The small molecule below binds the protein below.
Small molecule (SMILES): CCCCCCCC(=O)OC[C@H](COP(=O)(O)O[C@@H]1[C@H](O)[C@H](O)[C@@H](OP(=O)(O)O)[C@H](OP(=O)(O)O)[C@H]1O)OC(=O)CCCCCCC

Sequence of chain 1.A:
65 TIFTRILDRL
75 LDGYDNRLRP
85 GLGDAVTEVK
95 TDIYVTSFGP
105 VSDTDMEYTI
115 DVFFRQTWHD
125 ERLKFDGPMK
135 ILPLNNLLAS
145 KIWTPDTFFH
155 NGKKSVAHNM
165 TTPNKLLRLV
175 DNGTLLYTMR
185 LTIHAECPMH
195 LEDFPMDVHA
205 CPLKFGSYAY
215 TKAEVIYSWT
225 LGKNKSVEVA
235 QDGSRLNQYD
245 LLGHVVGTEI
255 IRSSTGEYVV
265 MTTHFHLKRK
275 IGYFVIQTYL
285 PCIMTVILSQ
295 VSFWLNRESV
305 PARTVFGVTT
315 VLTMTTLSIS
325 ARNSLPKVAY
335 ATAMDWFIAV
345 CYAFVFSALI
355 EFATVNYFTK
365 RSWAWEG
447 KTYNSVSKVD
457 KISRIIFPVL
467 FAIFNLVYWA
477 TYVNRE

Binding-site contacts:
Ligand atom O2C contacts residue VAL455 of chain 1.A at 3.1 Å.
Ligand atom O12 contacts residue SER453 of chain 1.A at 3.1 Å (h-bond).
Ligand atom C6A contacts residue ILE458 of chain 1.A at 3.7 Å (hydrophobic).
Ligand atom C2C contacts residue VAL455 of chain 1.A at 3.9 Å (hydrophobic).
Ligand atom O41 contacts residue LYS364 of chain 1.A at 3.0 Å (salt-bridge).
Ligand atom C5 contacts residue SER451 of chain 1.A at 3.8 Å.
Ligand atom O52 contacts residue ARG365 of chain 1.A at 2.4 Å (salt-bridge).
Ligand atom O12 contacts residue VAL455 of chain 1.A at 3.2 Å.
Ligand atom P5 contacts residue SER451 of chain 1.A at 3.6 Å.
Ligand atom O1 contacts residue LYS454 of chain 1.A at 3.9 Å.
Ligand atom O2C contacts residue LYS454 of chain 1.A at 3.7 Å.
Ligand atom O5 contacts residue ARG301 of chain 1.A at 4.0 Å.
Ligand atom O6 contacts residue SER451 of chain 1.A at 3.3 Å (h-bond).
Ligand atom P4 contacts residue LYS364 of chain 1.A at 3.8 Å.
Ligand atom O6 contacts residue ARG301 of chain 1.A at 2.4 Å (salt-bridge).
Ligand atom C7A contacts residue ILE458 of chain 1.A at 4.0 Å (hydrophobic).
Ligand atom C1C contacts residue PHE362 of chain 1.A at 3.9 Å (hydrophobic).
Ligand atom O51 contacts residue ARG365 of chain 1.A at 3.9 Å.
Ligand atom O11 contacts residue PHE362 of chain 1.A at 3.0 Å.
Ligand atom O1A contacts residue LYS454 of chain 1.A at 3.6 Å (salt-bridge).
Ligand atom C2A contacts residue LYS454 of chain 1.A at 3.8 Å.
Ligand atom O43 contacts residue LYS364 of chain 1.A at 3.6 Å.
Ligand atom C6B contacts residue VAL455 of chain 1.A at 4.0 Å (hydrophobic).
Ligand atom C1C contacts residue VAL455 of chain 1.A at 3.7 Å (hydrophobic).
Ligand atom O3C contacts residue VAL455 of chain 1.A at 3.5 Å.
Ligand atom O51 contacts residue SER451 of chain 1.A at 2.4 Å (h-bond).
Ligand atom C1A contacts residue LYS454 of chain 1.A at 3.4 Å.
Ligand atom O13 contacts residue VAL455 of chain 1.A at 4.0 Å.
Ligand atom C6 contacts residue ARG301 of chain 1.A at 3.6 Å.
Ligand atom C1A contacts residue VAL455 of chain 1.A at 4.1 Å (hydrophobic).
Ligand atom O5 contacts residue SER451 of chain 1.A at 3.9 Å.
Ligand atom O1B contacts residue THR358 of chain 1.A at 3.9 Å.
Ligand atom C5A contacts residue VAL455 of chain 1.A at 4.0 Å (hydrophobic).
Ligand atom O52 contacts residue ASN450 of chain 1.A at 3.7 Å.
Ligand atom C4A contacts residue VAL455 of chain 1.A at 3.9 Å (hydrophobic).
Ligand atom P5 contacts residue ARG365 of chain 1.A at 3.7 Å.
Ligand atom C7B contacts residue GLU355 of chain 1.A at 3.9 Å.
Ligand atom C3A contacts residue VAL455 of chain 1.A at 3.9 Å (hydrophobic).
Ligand atom O52 contacts residue LYS364 of chain 1.A at 3.6 Å.
Ligand atom O1B contacts residue PHE362 of chain 1.A at 4.0 Å.